Sequence of chain 56.E:
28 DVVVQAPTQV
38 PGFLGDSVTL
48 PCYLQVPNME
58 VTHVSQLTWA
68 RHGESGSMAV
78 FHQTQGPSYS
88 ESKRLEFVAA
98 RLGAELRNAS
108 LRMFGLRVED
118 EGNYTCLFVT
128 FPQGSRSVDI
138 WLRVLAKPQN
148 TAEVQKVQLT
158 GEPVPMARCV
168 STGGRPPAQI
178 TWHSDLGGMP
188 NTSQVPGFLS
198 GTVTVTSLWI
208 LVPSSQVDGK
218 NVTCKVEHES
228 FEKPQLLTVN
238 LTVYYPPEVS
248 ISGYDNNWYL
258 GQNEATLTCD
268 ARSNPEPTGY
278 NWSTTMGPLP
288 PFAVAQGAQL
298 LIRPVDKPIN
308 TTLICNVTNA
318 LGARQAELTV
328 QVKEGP

Binding-site contacts:
Ligand atom C8 contacts residue LYS217 of chain 56.E at 3.9 Å.
Ligand atom O7 contacts residue ASN218 of chain 56.E at 3.5 Å (h-bond).
Ligand atom C1 contacts residue ASN237 of chain 56.E at 1.4 Å.
Ligand atom C7 contacts residue ASN218 of chain 56.E at 3.4 Å.
Ligand atom C7 contacts residue ASN237 of chain 56.E at 3.7 Å.
Ligand atom C7 contacts residue NAG1 of chain 56.I at 4.4 Å.
Ligand atom C1 contacts residue GLY216 of chain 56.E at 4.3 Å.
Ligand atom C8 contacts residue NAG1 of chain 56.I at 4.3 Å.
Ligand atom C7 contacts residue GLY216 of chain 56.E at 2.7 Å.
Ligand atom C5 contacts residue ASN237 of chain 56.E at 3.6 Å.
Ligand atom N2 contacts residue ASN218 of chain 56.E at 4.4 Å.
Ligand atom C4 contacts residue ASN237 of chain 56.E at 4.3 Å.
Ligand atom C3 contacts residue ASN237 of chain 56.E at 3.9 Å.
Ligand atom N2 contacts residue GLY216 of chain 56.E at 2.6 Å (h-bond).
Ligand atom O6 contacts residue ASN237 of chain 56.E at 4.4 Å.
Ligand atom C8 contacts residue GLY216 of chain 56.E at 2.1 Å.
Ligand atom C2 contacts residue GLY216 of chain 56.E at 3.9 Å.
Ligand atom O5 contacts residue ASN237 of chain 56.E at 2.3 Å (h-bond).
Ligand atom O7 contacts residue ASN237 of chain 56.E at 3.8 Å.
Ligand atom O7 contacts residue GLY216 of chain 56.E at 3.9 Å.
Ligand atom O7 contacts residue NAG1 of chain 56.I at 3.7 Å.
Ligand atom N2 contacts residue ASN237 of chain 56.E at 3.1 Å (h-bond).
Ligand atom C8 contacts residue ASN218 of chain 56.E at 2.8 Å.
Ligand atom C2 contacts residue ASN237 of chain 56.E at 2.6 Å.

A protein and the small-molecule ligand that binds it are described below.
Small molecule (SMILES): CC(=O)N[C@H]1[C@H](O[C@H]2[C@H](O)[C@@H](NC(C)=O)CO[C@@H]2CO)O[C@H](CO)[C@@H](O[C@@H]2O[C@H](CO)[C@@H](O)[C@H](O)[C@@H]2O)[C@@H]1O